Binding-site contacts:
Ligand atom C2 contacts residue ASN343 of chain 1.C at 2.5 Å.
Ligand atom C1 contacts residue ASN343 of chain 1.C at 1.4 Å.
Ligand atom C5 contacts residue ASN343 of chain 1.C at 3.7 Å.
Ligand atom O7 contacts residue GLY339 of chain 1.C at 3.3 Å.
Ligand atom C8 contacts residue PHE338 of chain 1.C at 4.2 Å (hydrophobic).
Ligand atom C4 contacts residue ASN343 of chain 1.C at 4.2 Å.
Ligand atom C8 contacts residue GLY339 of chain 1.C at 4.2 Å.
Ligand atom C3 contacts residue ASN343 of chain 1.C at 3.8 Å.
Ligand atom C7 contacts residue ASN343 of chain 1.C at 3.5 Å.
Ligand atom C8 contacts residue PHE342 of chain 1.C at 4.0 Å (hydrophobic).
Ligand atom O5 contacts residue ASN343 of chain 1.C at 2.3 Å (h-bond).
Ligand atom N2 contacts residue ASN343 of chain 1.C at 3.0 Å (h-bond).
Ligand atom C7 contacts residue GLY339 of chain 1.C at 4.0 Å.
Ligand atom O7 contacts residue ASN343 of chain 1.C at 3.6 Å (h-bond).
Ligand atom C8 contacts residue LEU368 of chain 1.C at 3.7 Å (hydrophobic).

A small-molecule ligand and the protein it binds are described below.
Small molecule (SMILES): CC(=O)N[C@@H]1[C@@H](O)[C@H](O)[C@@H](CO)O[C@H]1O

Sequence of chain 1.C:
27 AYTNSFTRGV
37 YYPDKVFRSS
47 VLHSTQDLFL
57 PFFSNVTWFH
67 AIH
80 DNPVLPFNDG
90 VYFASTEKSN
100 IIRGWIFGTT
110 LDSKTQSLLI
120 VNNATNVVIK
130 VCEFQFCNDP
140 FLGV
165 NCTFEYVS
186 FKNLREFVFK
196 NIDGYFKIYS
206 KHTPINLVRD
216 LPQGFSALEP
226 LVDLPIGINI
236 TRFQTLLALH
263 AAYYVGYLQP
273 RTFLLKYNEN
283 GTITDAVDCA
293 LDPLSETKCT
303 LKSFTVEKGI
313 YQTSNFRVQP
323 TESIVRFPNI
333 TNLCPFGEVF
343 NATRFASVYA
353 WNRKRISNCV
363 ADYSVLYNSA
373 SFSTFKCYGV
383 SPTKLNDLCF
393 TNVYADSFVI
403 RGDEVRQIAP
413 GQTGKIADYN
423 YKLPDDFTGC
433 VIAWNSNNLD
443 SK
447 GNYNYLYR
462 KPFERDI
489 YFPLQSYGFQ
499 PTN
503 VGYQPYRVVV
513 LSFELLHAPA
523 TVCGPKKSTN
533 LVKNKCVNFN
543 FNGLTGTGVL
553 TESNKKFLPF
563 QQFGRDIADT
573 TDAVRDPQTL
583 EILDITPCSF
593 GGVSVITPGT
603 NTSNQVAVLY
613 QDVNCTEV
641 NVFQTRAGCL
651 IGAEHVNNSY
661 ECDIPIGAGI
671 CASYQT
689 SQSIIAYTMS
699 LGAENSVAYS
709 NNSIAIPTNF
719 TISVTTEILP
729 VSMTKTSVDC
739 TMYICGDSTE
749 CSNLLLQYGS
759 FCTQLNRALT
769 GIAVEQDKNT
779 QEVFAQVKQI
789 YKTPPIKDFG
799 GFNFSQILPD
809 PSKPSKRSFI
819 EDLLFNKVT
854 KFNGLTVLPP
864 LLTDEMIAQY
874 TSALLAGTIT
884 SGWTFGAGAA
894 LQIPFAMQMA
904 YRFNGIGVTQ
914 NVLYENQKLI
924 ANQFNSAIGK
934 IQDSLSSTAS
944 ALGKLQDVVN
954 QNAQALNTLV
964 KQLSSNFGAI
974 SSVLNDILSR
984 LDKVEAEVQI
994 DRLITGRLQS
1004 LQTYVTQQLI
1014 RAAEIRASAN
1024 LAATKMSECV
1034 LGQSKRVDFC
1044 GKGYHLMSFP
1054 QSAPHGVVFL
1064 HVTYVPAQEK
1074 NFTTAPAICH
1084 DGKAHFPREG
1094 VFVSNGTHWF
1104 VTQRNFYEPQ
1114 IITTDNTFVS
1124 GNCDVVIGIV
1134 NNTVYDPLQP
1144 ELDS